Sequence of chain 1.C:
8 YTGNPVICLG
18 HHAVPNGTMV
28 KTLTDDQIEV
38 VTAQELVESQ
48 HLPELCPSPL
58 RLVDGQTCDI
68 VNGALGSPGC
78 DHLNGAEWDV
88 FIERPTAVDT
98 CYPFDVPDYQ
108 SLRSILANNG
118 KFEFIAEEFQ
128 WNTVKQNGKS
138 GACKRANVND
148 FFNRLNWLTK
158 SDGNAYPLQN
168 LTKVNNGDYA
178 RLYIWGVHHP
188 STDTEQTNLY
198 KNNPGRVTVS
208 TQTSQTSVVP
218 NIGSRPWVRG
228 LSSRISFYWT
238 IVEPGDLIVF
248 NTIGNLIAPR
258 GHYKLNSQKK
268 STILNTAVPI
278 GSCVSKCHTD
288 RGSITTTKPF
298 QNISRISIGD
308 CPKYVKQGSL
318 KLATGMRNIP

Binding-site contacts:
Ligand atom O4 contacts residue TRP224 of chain 1.A at 3.7 Å.
Ligand atom C1 contacts residue TRP224 of chain 1.A at 3.8 Å (hydrophobic).
Ligand atom C1 contacts residue SER221 of chain 1.A at 4.0 Å.
Ligand atom O7 contacts residue ASN167 of chain 1.C at 3.8 Å.
Ligand atom C8 contacts residue THR169 of chain 1.C at 4.2 Å.
Ligand atom C1 contacts residue ASN167 of chain 1.C at 1.4 Å.
Ligand atom N2 contacts residue ASN167 of chain 1.C at 2.9 Å (h-bond).
Ligand atom C8 contacts residue LEU244 of chain 1.C at 3.4 Å (hydrophobic).
Ligand atom C5 contacts residue THR169 of chain 1.C at 4.1 Å.
Ligand atom O3 contacts residue TRP224 of chain 1.A at 3.8 Å.
Ligand atom C4 contacts residue TRP224 of chain 1.A at 4.0 Å (hydrophobic).
Ligand atom C7 contacts residue TRP224 of chain 1.A at 4.2 Å (hydrophobic).
Ligand atom C6 contacts residue THR169 of chain 1.C at 3.0 Å.
Ligand atom C3 contacts residue ASN167 of chain 1.C at 3.8 Å.
Ligand atom O7 contacts residue TRP224 of chain 1.A at 3.0 Å (h-bond).
Ligand atom O5 contacts residue THR169 of chain 1.C at 3.9 Å.
Ligand atom C2 contacts residue TRP224 of chain 1.A at 4.0 Å (hydrophobic).
Ligand atom O6 contacts residue TRP224 of chain 1.A at 4.5 Å.
Ligand atom C3 contacts residue TRP224 of chain 1.A at 4.4 Å (hydrophobic).
Ligand atom C6 contacts residue VAL246 of chain 1.C at 4.2 Å (hydrophobic).
Ligand atom C6 contacts residue TRP224 of chain 1.A at 3.8 Å (hydrophobic).
Ligand atom N2 contacts residue SER221 of chain 1.A at 3.9 Å.
Ligand atom O7 contacts residue PRO223 of chain 1.A at 3.7 Å.
Ligand atom C3 contacts residue TRP224 of chain 1.A at 4.0 Å (hydrophobic).
Ligand atom C4 contacts residue TRP224 of chain 1.A at 4.0 Å (hydrophobic).
Ligand atom O6 contacts residue THR169 of chain 1.C at 2.7 Å (h-bond).
Ligand atom O5 contacts residue ASN167 of chain 1.C at 2.3 Å (h-bond).
Ligand atom C2 contacts residue ASN167 of chain 1.C at 2.4 Å.
Ligand atom C5 contacts residue ASN167 of chain 1.C at 3.6 Å.
Ligand atom C5 contacts residue TRP224 of chain 1.A at 3.6 Å (hydrophobic).
Ligand atom C7 contacts residue ASN167 of chain 1.C at 3.5 Å.
Ligand atom C4 contacts residue ASN167 of chain 1.C at 4.2 Å.
Ligand atom O5 contacts residue TRP224 of chain 1.A at 4.0 Å.

A protein and the small-molecule ligand that binds it are described below.
Small molecule (SMILES): CC(=O)N[C@H]1[C@H](O[C@H]2[C@H](O)[C@@H](NC(C)=O)CO[C@@H]2CO)O[C@H](CO)[C@@H](O[C@@H]2O[C@H](CO[C@H]3O[C@H](CO)[C@@H](O)[C@H](O)[C@@H]3O)[C@@H](O)[C@H](O[C@H]3O[C@H](CO)[C@@H](O)[C@H](O)[C@@H]3O[C@H]3O[C@H](CO)[C@@H](O)[C@H](O)[C@@H]3O)[C@@H]2O)[C@@H]1O

Sequence of chain 1.A:
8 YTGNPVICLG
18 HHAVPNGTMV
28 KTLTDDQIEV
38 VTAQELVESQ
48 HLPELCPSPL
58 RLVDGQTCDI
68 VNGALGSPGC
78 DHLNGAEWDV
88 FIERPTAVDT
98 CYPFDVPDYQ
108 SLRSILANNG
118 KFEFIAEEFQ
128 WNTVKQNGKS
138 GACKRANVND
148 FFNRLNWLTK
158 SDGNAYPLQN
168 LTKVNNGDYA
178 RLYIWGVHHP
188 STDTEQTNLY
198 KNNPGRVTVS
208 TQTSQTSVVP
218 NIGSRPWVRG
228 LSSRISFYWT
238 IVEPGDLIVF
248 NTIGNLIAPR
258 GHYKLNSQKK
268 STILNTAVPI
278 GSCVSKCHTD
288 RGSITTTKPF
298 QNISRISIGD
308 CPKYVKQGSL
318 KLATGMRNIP